Binding-site contacts:
Ligand atom C7 contacts residue THR224 of chain 1.A at 3.6 Å.
Ligand atom C7 contacts residue THR331 of chain 1.A at 4.2 Å.
Ligand atom N2 contacts residue THR331 of chain 1.A at 4.4 Å.
Ligand atom N2 contacts residue THR224 of chain 1.A at 3.9 Å.
Ligand atom O5 contacts residue THR331 of chain 1.A at 4.5 Å.
Ligand atom C1 contacts residue THR331 of chain 1.A at 3.9 Å.
Ligand atom N2 contacts residue ASN332 of chain 1.A at 3.0 Å (h-bond).
Ligand atom O7 contacts residue THR224 of chain 1.A at 4.4 Å.
Ligand atom C7 contacts residue ASN332 of chain 1.A at 3.9 Å.
Ligand atom C2 contacts residue THR331 of chain 1.A at 4.2 Å.
Ligand atom O7 contacts residue THR331 of chain 1.A at 3.6 Å.
Ligand atom O6 contacts residue ASN332 of chain 1.A at 4.3 Å.
Ligand atom O5 contacts residue ILE226 of chain 1.A at 4.3 Å.
Ligand atom C5 contacts residue ILE226 of chain 1.A at 4.2 Å (hydrophobic).
Ligand atom C3 contacts residue ASN332 of chain 1.A at 3.9 Å.
Ligand atom C8 contacts residue ASN262 of chain 1.A at 3.5 Å.
Ligand atom O7 contacts residue ASN332 of chain 1.A at 4.0 Å.
Ligand atom C2 contacts residue ASN332 of chain 1.A at 2.6 Å.
Ligand atom C1 contacts residue ASN332 of chain 1.A at 1.4 Å.
Ligand atom O5 contacts residue ASN332 of chain 1.A at 2.4 Å (h-bond).
Ligand atom C8 contacts residue THR224 of chain 1.A at 2.7 Å.
Ligand atom C5 contacts residue ASN332 of chain 1.A at 3.6 Å.
Ligand atom C1 contacts residue ILE226 of chain 1.A at 3.9 Å (hydrophobic).
Ligand atom C4 contacts residue ASN332 of chain 1.A at 4.2 Å.

Sequence of chain 1.A:
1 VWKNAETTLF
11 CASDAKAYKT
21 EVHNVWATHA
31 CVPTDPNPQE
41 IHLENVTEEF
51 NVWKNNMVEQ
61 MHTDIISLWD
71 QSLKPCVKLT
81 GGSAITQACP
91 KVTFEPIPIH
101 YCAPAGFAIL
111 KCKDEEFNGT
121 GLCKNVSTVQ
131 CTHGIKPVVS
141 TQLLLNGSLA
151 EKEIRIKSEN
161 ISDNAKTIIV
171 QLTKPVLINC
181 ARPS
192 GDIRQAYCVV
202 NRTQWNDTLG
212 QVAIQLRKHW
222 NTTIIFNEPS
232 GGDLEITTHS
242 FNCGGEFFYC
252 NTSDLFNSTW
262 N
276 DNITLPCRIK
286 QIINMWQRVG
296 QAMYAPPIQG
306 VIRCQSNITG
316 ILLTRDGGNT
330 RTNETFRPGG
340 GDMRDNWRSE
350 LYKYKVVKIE

A small-molecule ligand and the protein it binds are described below.
Small molecule (SMILES): CC(=O)N[C@@H]1[C@@H](O)[C@H](O)[C@@H](CO)O[C@H]1O